Sequence of chain 1.F:
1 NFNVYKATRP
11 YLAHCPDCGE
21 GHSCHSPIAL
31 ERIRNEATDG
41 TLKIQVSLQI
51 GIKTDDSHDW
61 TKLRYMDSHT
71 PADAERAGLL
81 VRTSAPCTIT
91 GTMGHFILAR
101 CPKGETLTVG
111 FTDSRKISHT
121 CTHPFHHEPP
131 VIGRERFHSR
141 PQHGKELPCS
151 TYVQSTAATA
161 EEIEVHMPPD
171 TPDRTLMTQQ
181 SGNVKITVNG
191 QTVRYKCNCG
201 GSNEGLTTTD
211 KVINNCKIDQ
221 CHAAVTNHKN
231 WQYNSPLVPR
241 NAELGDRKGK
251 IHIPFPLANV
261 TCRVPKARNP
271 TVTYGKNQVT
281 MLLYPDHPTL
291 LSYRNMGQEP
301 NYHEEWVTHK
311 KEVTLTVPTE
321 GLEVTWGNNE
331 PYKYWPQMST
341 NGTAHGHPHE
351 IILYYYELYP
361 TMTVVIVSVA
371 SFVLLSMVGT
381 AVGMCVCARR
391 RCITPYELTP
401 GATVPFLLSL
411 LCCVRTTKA

A small-molecule ligand and the protein it binds are described below.
Small molecule (SMILES): CC(=O)N[C@@H]1[C@@H](O)[C@H](O)[C@@H](CO)O[C@H]1O

Binding-site contacts:
Ligand atom O7 contacts residue ASN259 of chain 1.F at 2.9 Å (h-bond).
Ligand atom O5 contacts residue ASN259 of chain 1.F at 2.4 Å (h-bond).
Ligand atom O5 contacts residue THR116 of chain 1.E at 4.0 Å.
Ligand atom N2 contacts residue ASN259 of chain 1.F at 2.9 Å (h-bond).
Ligand atom C8 contacts residue LYS181 of chain 1.E at 4.1 Å.
Ligand atom O6 contacts residue LYS115 of chain 1.E at 4.4 Å.
Ligand atom C8 contacts residue ASN259 of chain 1.F at 4.4 Å.
Ligand atom C7 contacts residue ASN259 of chain 1.F at 3.1 Å.
Ligand atom O6 contacts residue THR116 of chain 1.E at 3.5 Å.
Ligand atom C1 contacts residue ASN259 of chain 1.F at 1.4 Å.
Ligand atom O7 contacts residue LYS181 of chain 1.E at 3.9 Å.
Ligand atom C5 contacts residue ASN259 of chain 1.F at 3.7 Å.
Ligand atom C2 contacts residue ASN259 of chain 1.F at 2.4 Å.
Ligand atom C3 contacts residue ASN259 of chain 1.F at 3.8 Å.
Ligand atom C4 contacts residue ASN259 of chain 1.F at 4.2 Å.

Sequence of chain 1.E:
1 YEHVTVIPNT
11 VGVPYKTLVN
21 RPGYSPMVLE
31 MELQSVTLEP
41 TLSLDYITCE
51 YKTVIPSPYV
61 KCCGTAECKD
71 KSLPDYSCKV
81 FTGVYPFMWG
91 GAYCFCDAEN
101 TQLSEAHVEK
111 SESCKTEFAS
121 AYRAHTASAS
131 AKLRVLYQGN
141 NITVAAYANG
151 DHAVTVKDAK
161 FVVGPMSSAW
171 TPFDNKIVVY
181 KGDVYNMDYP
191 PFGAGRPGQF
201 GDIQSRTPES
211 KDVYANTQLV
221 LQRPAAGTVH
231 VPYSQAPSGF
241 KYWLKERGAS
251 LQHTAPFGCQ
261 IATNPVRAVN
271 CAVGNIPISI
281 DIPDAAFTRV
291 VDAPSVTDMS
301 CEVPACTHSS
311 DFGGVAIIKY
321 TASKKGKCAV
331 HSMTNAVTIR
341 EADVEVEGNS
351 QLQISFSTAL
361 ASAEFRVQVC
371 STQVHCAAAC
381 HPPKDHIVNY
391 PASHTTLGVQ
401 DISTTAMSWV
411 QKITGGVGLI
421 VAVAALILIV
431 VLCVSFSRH